Binding-site contacts:
Ligand atom C1 contacts residue ASN521 of chain 1.C at 1.4 Å.
Ligand atom C3 contacts residue ASN521 of chain 1.C at 3.8 Å.
Ligand atom O5 contacts residue ILE508 of chain 1.C at 4.2 Å.
Ligand atom O5 contacts residue ASN521 of chain 1.C at 2.4 Å (h-bond).
Ligand atom C5 contacts residue ILE508 of chain 1.C at 4.3 Å (hydrophobic).
Ligand atom O7 contacts residue ASN521 of chain 1.C at 4.5 Å.
Ligand atom C7 contacts residue ASN521 of chain 1.C at 3.9 Å.
Ligand atom C4 contacts residue ASN521 of chain 1.C at 4.2 Å.
Ligand atom C5 contacts residue ASN521 of chain 1.C at 3.7 Å.
Ligand atom N2 contacts residue ASN521 of chain 1.C at 2.9 Å (h-bond).
Ligand atom C2 contacts residue ASN521 of chain 1.C at 2.5 Å.
Ligand atom C1 contacts residue ILE508 of chain 1.C at 4.4 Å (hydrophobic).

This protein binds this small molecule.
Small molecule (SMILES): CC(=O)N[C@@H]1[C@@H](O)[C@H](O)[C@@H](CO)O[C@H]1O

Sequence of chain 1.C:
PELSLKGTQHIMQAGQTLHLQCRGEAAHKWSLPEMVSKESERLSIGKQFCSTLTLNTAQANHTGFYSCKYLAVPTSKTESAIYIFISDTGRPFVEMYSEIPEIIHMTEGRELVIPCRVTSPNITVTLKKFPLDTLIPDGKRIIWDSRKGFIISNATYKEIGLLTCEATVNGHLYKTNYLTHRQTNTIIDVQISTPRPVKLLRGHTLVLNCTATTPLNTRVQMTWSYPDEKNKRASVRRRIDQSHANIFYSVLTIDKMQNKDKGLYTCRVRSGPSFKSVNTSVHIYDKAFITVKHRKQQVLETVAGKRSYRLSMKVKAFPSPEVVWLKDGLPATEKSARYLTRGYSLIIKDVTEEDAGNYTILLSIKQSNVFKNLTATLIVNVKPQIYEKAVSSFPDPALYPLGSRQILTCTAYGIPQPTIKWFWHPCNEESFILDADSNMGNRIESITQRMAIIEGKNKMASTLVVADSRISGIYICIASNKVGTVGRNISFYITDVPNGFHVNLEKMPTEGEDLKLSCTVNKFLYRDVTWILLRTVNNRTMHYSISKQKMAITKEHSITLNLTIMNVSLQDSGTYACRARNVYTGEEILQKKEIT